Sequence of chain 1.A:
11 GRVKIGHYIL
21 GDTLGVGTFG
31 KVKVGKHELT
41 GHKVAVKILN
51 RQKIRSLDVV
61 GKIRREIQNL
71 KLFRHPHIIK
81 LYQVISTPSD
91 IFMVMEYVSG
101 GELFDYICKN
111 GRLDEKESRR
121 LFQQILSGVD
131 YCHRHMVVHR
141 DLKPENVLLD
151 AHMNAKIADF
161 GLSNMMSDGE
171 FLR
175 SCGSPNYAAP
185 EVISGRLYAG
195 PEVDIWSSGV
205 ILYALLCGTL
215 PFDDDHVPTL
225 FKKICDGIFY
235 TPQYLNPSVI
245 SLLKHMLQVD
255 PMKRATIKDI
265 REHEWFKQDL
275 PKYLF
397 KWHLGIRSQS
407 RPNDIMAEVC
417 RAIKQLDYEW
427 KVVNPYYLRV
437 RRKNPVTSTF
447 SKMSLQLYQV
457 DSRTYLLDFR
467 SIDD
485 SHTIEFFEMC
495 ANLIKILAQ

The protein below binds the small molecule below.
Small molecule (SMILES): N#Cc1c(O)c2c(-c3ccc(Br)cc3)c(Br)sc2[nH]c1=O

Sequence of chain 1.B:
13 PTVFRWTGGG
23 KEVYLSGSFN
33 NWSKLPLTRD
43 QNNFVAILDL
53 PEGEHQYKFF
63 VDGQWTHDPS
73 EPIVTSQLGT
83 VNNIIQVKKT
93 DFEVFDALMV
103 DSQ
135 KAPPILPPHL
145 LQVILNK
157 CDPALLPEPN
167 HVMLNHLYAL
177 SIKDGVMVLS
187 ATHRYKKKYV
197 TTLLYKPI

Binding-site contacts:
Ligand atom S1 contacts residue ASP90 of chain 1.A at 3.2 Å (salt-bridge).
Ligand atom O1 contacts residue LYS53 of chain 1.A at 3.1 Å.
Ligand atom BR2 contacts residue LYS33 of chain 1.A at 4.1 Å.
Ligand atom O1 contacts residue ASN50 of chain 1.A at 4.0 Å.
Ligand atom BR1 contacts residue ILE49 of chain 1.B at 3.9 Å.
Ligand atom C2 contacts residue LEU20 of chain 1.A at 4.1 Å (hydrophobic).
Ligand atom N2 contacts residue LYS31 of chain 1.A at 3.2 Å (salt-bridge).
Ligand atom C7 contacts residue ILE48 of chain 1.A at 4.2 Å (hydrophobic).
Ligand atom O2 contacts residue LYS31 of chain 1.A at 3.4 Å.
Ligand atom N1 contacts residue ILE48 of chain 1.A at 4.1 Å.
Ligand atom C8 contacts residue ILE48 of chain 1.A at 4.1 Å (hydrophobic).
Ligand atom O2 contacts residue ASN45 of chain 1.B at 4.2 Å.
Ligand atom C8 contacts residue ARG17 of chain 1.B at 4.1 Å.
Ligand atom O2 contacts residue ASP42 of chain 1.B at 3.3 Å (salt-bridge).
Ligand atom C14 contacts residue LYS31 of chain 1.A at 3.8 Å.
Ligand atom BR1 contacts residue VAL15 of chain 1.B at 3.7 Å.
Ligand atom BR1 contacts residue PHE92 of chain 1.A at 3.8 Å.
Ligand atom S1 contacts residue ILE48 of chain 1.A at 3.4 Å.
Ligand atom C6 contacts residue VAL47 of chain 1.B at 3.7 Å (hydrophobic).
Ligand atom C12 contacts residue ILE48 of chain 1.A at 3.6 Å (hydrophobic).
Ligand atom C11 contacts residue ARG17 of chain 1.B at 3.9 Å.
Ligand atom C3 contacts residue LYS33 of chain 1.A at 3.9 Å.
Ligand atom C1 contacts residue ILE48 of chain 1.A at 3.8 Å (hydrophobic).
Ligand atom C3 contacts residue ASP42 of chain 1.B at 4.2 Å.
Ligand atom C5 contacts residue VAL47 of chain 1.B at 3.1 Å (hydrophobic).
Ligand atom C7 contacts residue ARG17 of chain 1.B at 4.2 Å.
Ligand atom C9 contacts residue LYS31 of chain 1.A at 4.1 Å.
Ligand atom C3 contacts residue VAL47 of chain 1.B at 4.0 Å (hydrophobic).
Ligand atom C12 contacts residue ARG17 of chain 1.B at 3.4 Å.
Ligand atom C12 contacts residue ASP90 of chain 1.A at 3.8 Å.
Ligand atom C5 contacts residue ASN45 of chain 1.B at 4.2 Å.
Ligand atom N1 contacts residue ARG17 of chain 1.B at 3.2 Å (salt-bridge).
Ligand atom C2 contacts residue LYS33 of chain 1.A at 3.8 Å.
Ligand atom C4 contacts residue ASP42 of chain 1.B at 3.5 Å.
Ligand atom N1 contacts residue ASP90 of chain 1.A at 3.4 Å (salt-bridge).
Ligand atom C13 contacts residue ILE48 of chain 1.A at 3.9 Å (hydrophobic).
Ligand atom C5 contacts residue ASP42 of chain 1.B at 4.0 Å.
Ligand atom BR1 contacts residue VAL47 of chain 1.B at 3.8 Å.
Ligand atom C4 contacts residue VAL47 of chain 1.B at 3.3 Å (hydrophobic).
Ligand atom S1 contacts residue ARG17 of chain 1.B at 3.6 Å.